Sequence of chain 1.B:
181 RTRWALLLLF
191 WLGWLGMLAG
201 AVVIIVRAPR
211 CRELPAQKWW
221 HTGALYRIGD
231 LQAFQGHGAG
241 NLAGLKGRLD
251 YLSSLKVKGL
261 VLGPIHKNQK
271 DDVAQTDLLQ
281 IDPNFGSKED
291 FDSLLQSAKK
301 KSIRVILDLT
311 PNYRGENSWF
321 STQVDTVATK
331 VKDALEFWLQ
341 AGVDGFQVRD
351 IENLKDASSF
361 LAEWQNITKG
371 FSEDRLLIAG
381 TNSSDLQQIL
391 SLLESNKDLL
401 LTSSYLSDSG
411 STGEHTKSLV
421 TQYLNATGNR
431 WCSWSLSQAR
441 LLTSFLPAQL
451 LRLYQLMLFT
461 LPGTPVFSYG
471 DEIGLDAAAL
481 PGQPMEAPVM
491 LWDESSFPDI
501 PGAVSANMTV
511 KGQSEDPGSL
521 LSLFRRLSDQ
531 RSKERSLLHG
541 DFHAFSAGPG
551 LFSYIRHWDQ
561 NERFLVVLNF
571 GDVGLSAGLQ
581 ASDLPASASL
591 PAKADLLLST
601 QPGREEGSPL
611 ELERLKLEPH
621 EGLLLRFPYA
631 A

A small-molecule ligand and the protein it binds are described below.
Small molecule (SMILES): CC(C)CCC[C@@H](C)[C@H]1CC[C@H]2[C@@H]3CC=C4C[C@@H](O)CC[C@]4(C)[C@H]3CC[C@]12C

Sequence of chain 1.A:
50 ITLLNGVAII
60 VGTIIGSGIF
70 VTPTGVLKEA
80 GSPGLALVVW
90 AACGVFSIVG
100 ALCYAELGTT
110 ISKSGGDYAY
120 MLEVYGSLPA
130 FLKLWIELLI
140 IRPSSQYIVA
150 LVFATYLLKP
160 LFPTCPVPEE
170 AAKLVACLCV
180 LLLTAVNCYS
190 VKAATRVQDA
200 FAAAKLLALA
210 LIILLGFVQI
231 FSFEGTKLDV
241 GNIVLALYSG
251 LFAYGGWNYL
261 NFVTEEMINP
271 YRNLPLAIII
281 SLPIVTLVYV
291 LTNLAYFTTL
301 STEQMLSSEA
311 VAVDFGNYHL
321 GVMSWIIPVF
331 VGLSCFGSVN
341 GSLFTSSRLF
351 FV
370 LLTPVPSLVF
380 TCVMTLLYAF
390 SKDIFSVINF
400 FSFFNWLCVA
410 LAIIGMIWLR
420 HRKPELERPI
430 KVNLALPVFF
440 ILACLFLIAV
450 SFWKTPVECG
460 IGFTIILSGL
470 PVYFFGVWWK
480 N

Binding-site contacts:
Ligand atom C22 contacts residue CLR1 of chain 1.I at 3.9 Å.
Ligand atom C16 contacts residue LEU385 of chain 1.A at 4.2 Å (hydrophobic).
Ligand atom C22 contacts residue LEU385 of chain 1.A at 4.3 Å (hydrophobic).
Ligand atom C7 contacts residue MET197 of chain 1.B at 4.4 Å (hydrophobic).
Ligand atom C21 contacts residue VAL382 of chain 1.A at 4.0 Å (hydrophobic).
Ligand atom C27 contacts residue VAL382 of chain 1.A at 4.3 Å (hydrophobic).
Ligand atom C20 contacts residue LEU385 of chain 1.A at 4.3 Å (hydrophobic).
Ligand atom C16 contacts residue CLR1 of chain 1.I at 3.9 Å.
Ligand atom O1 contacts residue LYS172 of chain 1.A at 4.4 Å.
Ligand atom C21 contacts residue LEU386 of chain 1.A at 3.7 Å (hydrophobic).
Ligand atom O1 contacts residue GLU169 of chain 1.A at 3.4 Å.
Ligand atom C7 contacts residue LEU173 of chain 1.A at 4.3 Å (hydrophobic).
Ligand atom C16 contacts residue MET197 of chain 1.B at 4.3 Å (hydrophobic).
Ligand atom C3 contacts residue LYS172 of chain 1.A at 3.9 Å.
Ligand atom C2 contacts residue ALA388 of chain 1.A at 4.3 Å (hydrophobic).
Ligand atom C15 contacts residue MET197 of chain 1.B at 3.7 Å (hydrophobic).
Ligand atom C11 contacts residue ALA388 of chain 1.A at 4.3 Å (hydrophobic).
Ligand atom C3 contacts residue GLU169 of chain 1.A at 4.3 Å.
Ligand atom C6 contacts residue LEU173 of chain 1.A at 3.8 Å (hydrophobic).
Ligand atom C12 contacts residue LEU385 of chain 1.A at 3.5 Å (hydrophobic).
Ligand atom C11 contacts residue PHE389 of chain 1.A at 3.6 Å (hydrophobic).
Ligand atom C9 contacts residue ALA388 of chain 1.A at 4.3 Å (hydrophobic).
Ligand atom C12 contacts residue PHE389 of chain 1.A at 4.0 Å (hydrophobic).
Ligand atom C2 contacts residue LYS172 of chain 1.A at 4.3 Å.
Ligand atom C23 contacts residue VAL382 of chain 1.A at 3.9 Å (hydrophobic).
Ligand atom C21 contacts residue LEU385 of chain 1.A at 3.7 Å (hydrophobic).
Ligand atom C1 contacts residue ALA388 of chain 1.A at 3.9 Å (hydrophobic).
Ligand atom C17 contacts residue LEU385 of chain 1.A at 4.0 Å (hydrophobic).
Ligand atom C11 contacts residue LEU385 of chain 1.A at 4.4 Å (hydrophobic).